Binding-site contacts:
Ligand atom O6 contacts residue GLN208 of chain 1.C at 3.6 Å (h-bond).
Ligand atom C3 contacts residue ASN185 of chain 1.C at 3.9 Å.
Ligand atom N2 contacts residue THR186 of chain 1.C at 4.3 Å.
Ligand atom C4 contacts residue ASN185 of chain 1.C at 4.2 Å.
Ligand atom C2 contacts residue ASN185 of chain 1.C at 2.6 Å.
Ligand atom N2 contacts residue ASN185 of chain 1.C at 2.9 Å (h-bond).
Ligand atom O5 contacts residue ASN185 of chain 1.C at 2.2 Å (h-bond).
Ligand atom O7 contacts residue ASN185 of chain 1.C at 3.8 Å.
Ligand atom C1 contacts residue GLN208 of chain 1.C at 4.4 Å.
Ligand atom O6 contacts residue ASN185 of chain 1.C at 4.4 Å.
Ligand atom O5 contacts residue GLN208 of chain 1.C at 3.9 Å.
Ligand atom C5 contacts residue ASN185 of chain 1.C at 3.6 Å.
Ligand atom C7 contacts residue ASN185 of chain 1.C at 3.7 Å.
Ligand atom C1 contacts residue ASN185 of chain 1.C at 1.4 Å.

This protein binds this small molecule.
Small molecule (SMILES): CC(=O)N[C@@H]1[C@@H](O)[C@H](O)[C@@H](CO)O[C@H]1O

Sequence of chain 1.C:
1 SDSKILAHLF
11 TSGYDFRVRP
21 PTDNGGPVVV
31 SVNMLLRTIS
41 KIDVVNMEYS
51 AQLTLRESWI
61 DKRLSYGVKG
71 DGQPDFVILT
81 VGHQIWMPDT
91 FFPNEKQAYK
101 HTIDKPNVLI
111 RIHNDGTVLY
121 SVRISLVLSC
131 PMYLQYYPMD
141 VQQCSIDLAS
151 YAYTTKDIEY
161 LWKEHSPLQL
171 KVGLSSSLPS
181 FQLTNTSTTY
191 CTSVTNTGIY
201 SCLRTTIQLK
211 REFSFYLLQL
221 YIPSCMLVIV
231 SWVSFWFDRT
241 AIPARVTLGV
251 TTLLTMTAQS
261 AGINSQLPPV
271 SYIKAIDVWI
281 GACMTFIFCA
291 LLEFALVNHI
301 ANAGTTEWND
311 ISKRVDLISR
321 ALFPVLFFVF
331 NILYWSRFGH